The small molecule below binds the protein below.
Small molecule (SMILES): C[C@@H](NC(=O)CN1Cc2ccc(-c3nc(NC4CCOCC4)ncc3Cl)cc2C1=O)c1ccccc1

Binding-site contacts:
Ligand atom C35 contacts residue ARG75 of chain 1.A at 3.7 Å.
Ligand atom O24 contacts residue THR118 of chain 1.A at 3.7 Å.
Ligand atom C8 contacts residue CME174 of chain 1.A at 3.7 Å.
Ligand atom N20 contacts residue MET116 of chain 1.A at 2.8 Å (h-bond).
Ligand atom O16 contacts residue CME174 of chain 1.A at 3.4 Å.
Ligand atom N7 contacts residue CME174 of chain 1.A at 3.7 Å.
Ligand atom C33 contacts residue THR76 of chain 1.A at 3.1 Å.
Ligand atom C21 contacts residue MET116 of chain 1.A at 3.5 Å (hydrophobic).
Ligand atom C36 contacts residue TYR44 of chain 1.A at 3.4 Å (hydrophobic).
Ligand atom C9 contacts residue CME174 of chain 1.A at 3.6 Å.
Ligand atom C33 contacts residue TYR72 of chain 1.A at 3.2 Å (hydrophobic).
Ligand atom N3 contacts residue TYR44 of chain 1.A at 3.6 Å.
Ligand atom O16 contacts residue ASP175 of chain 1.A at 3.6 Å (salt-bridge).
Ligand atom C15 contacts residue LYS62 of chain 1.A at 3.5 Å.
Ligand atom O16 contacts residue LYS62 of chain 1.A at 3.2 Å (salt-bridge).
Ligand atom CL3 contacts residue GLN113 of chain 1.A at 2.9 Å.
Ligand atom C35 contacts residue TYR44 of chain 1.A at 3.5 Å (hydrophobic).
Ligand atom C1 contacts residue GLU79 of chain 1.A at 3.7 Å.
Ligand atom O5 contacts residue LYS62 of chain 1.A at 2.8 Å (salt-bridge).
Ligand atom C19 contacts residue MET116 of chain 1.A at 3.7 Å (hydrophobic).
Ligand atom C25 contacts residue ASP119 of chain 1.A at 3.7 Å.
Ligand atom O24 contacts residue GLU117 of chain 1.A at 3.7 Å.
Ligand atom C1 contacts residue ARG75 of chain 1.A at 3.5 Å.
Ligand atom C15 contacts residue CME174 of chain 1.A at 3.3 Å.
Ligand atom C34 contacts residue TYR72 of chain 1.A at 3.7 Å (hydrophobic).
Ligand atom C14 contacts residue CME174 of chain 1.A at 3.4 Å.
Ligand atom C28 contacts residue ASP114 of chain 1.A at 3.2 Å.
Ligand atom C33 contacts residue ILE64 of chain 1.A at 3.7 Å (hydrophobic).
Ligand atom C22 contacts residue GLU117 of chain 1.A at 3.6 Å.
Ligand atom C28 contacts residue ALA60 of chain 1.A at 3.4 Å (hydrophobic).
Ligand atom C36 contacts residue ARG75 of chain 1.A at 3.6 Å.
Ligand atom C29 contacts residue ALA60 of chain 1.A at 3.7 Å (hydrophobic).
Ligand atom C31 contacts residue TYR44 of chain 1.A at 3.6 Å (hydrophobic).
Ligand atom C23 contacts residue LYS122 of chain 1.A at 3.6 Å.
Ligand atom C13 contacts residue CME174 of chain 1.A at 3.1 Å.
Ligand atom O24 contacts residue LYS122 of chain 1.A at 3.1 Å (salt-bridge).
Ligand atom C22 contacts residue MET116 of chain 1.A at 3.4 Å (hydrophobic).
Ligand atom C8 contacts residue TYR44 of chain 1.A at 3.7 Å (hydrophobic).
Ligand atom N27 contacts residue MET116 of chain 1.A at 3.0 Å (h-bond).
Ligand atom C32 contacts residue THR76 of chain 1.A at 3.2 Å.

Sequence of chain 1.A:
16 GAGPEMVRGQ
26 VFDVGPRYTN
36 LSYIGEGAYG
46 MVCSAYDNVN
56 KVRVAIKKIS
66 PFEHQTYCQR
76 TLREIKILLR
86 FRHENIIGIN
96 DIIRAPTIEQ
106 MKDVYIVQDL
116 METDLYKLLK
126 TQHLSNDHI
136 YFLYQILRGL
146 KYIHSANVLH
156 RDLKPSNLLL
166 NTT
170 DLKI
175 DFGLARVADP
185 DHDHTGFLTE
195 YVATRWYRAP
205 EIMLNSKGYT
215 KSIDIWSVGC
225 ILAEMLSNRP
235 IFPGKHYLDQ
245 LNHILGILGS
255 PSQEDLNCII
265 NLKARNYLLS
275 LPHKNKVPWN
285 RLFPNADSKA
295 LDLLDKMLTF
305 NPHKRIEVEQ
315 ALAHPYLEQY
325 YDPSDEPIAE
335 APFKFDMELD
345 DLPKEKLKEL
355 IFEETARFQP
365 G